Binding-site contacts:
Ligand atom NE contacts residue HIS209 of chain 1.A at 4.1 Å.
Ligand atom OXT contacts residue GLU203 of chain 1.A at 4.1 Å.
Ligand atom CG contacts residue HIS209 of chain 1.A at 4.2 Å.
Ligand atom NB contacts residue HIS209 of chain 1.A at 3.6 Å.
Ligand atom CG contacts residue TYR220 of chain 1.A at 4.0 Å (hydrophobic).
Ligand atom OE contacts residue TYR220 of chain 1.A at 3.8 Å.
Ligand atom C contacts residue GLU203 of chain 1.A at 3.5 Å.
Ligand atom N contacts residue GLU203 of chain 1.A at 2.8 Å (salt-bridge).
Ligand atom C contacts residue HIS209 of chain 1.A at 3.8 Å.
Ligand atom CG contacts residue MN1 of chain 1.Q at 3.2 Å.
Ligand atom NB contacts residue GLU203 of chain 1.A at 2.6 Å (salt-bridge).
Ligand atom CA contacts residue HIS209 of chain 1.A at 4.2 Å.
Ligand atom OE contacts residue TYR255 of chain 1.A at 3.1 Å (h-bond).
Ligand atom OXT contacts residue MN1 of chain 1.Q at 4.2 Å.
Ligand atom NE contacts residue TYR220 of chain 1.A at 3.4 Å (h-bond).
Ligand atom O contacts residue LYS259 of chain 1.A at 3.6 Å (salt-bridge).
Ligand atom O contacts residue MN1 of chain 1.Q at 2.2 Å.
Ligand atom CA contacts residue MN1 of chain 1.Q at 3.2 Å.
Ligand atom O contacts residue HIS209 of chain 1.A at 3.0 Å (h-bond).
Ligand atom N contacts residue MN1 of chain 1.Q at 4.2 Å.
Ligand atom O contacts residue GLU203 of chain 1.A at 3.2 Å (salt-bridge).
Ligand atom NB contacts residue GLN243 of chain 1.A at 3.5 Å (h-bond).
Ligand atom CG contacts residue GLU203 of chain 1.A at 3.4 Å.
Ligand atom NE contacts residue MET237 of chain 1.A at 3.7 Å.
Ligand atom C contacts residue MN1 of chain 1.Q at 3.0 Å.
Ligand atom CA contacts residue MET191 of chain 1.A at 4.0 Å (hydrophobic).
Ligand atom NE contacts residue GLU203 of chain 1.A at 3.5 Å (salt-bridge).
Ligand atom NB contacts residue MN1 of chain 1.Q at 2.3 Å.
Ligand atom OXT contacts residue LYS259 of chain 1.A at 3.3 Å (salt-bridge).
Ligand atom C contacts residue LYS259 of chain 1.A at 3.9 Å.
Ligand atom NE contacts residue MN1 of chain 1.Q at 3.3 Å.
Ligand atom OE contacts residue MET191 of chain 1.A at 3.9 Å.
Ligand atom N contacts residue MET191 of chain 1.A at 3.9 Å.
Ligand atom CA contacts residue LEU257 of chain 1.A at 3.9 Å (hydrophobic).
Ligand atom OE contacts residue LEU257 of chain 1.A at 4.1 Å.
Ligand atom CG contacts residue GLN243 of chain 1.A at 3.4 Å.
Ligand atom O contacts residue HIS205 of chain 1.A at 3.2 Å (h-bond).
Ligand atom CA contacts residue GLU203 of chain 1.A at 3.4 Å.
Ligand atom NE contacts residue GLN243 of chain 1.A at 2.5 Å (h-bond).
Ligand atom N contacts residue LEU199 of chain 1.A at 4.2 Å.

A small-molecule ligand and the protein it binds are described below.
Small molecule (SMILES): NC(=O)N[C@H](N)C(=O)O

Sequence of chain 1.A:
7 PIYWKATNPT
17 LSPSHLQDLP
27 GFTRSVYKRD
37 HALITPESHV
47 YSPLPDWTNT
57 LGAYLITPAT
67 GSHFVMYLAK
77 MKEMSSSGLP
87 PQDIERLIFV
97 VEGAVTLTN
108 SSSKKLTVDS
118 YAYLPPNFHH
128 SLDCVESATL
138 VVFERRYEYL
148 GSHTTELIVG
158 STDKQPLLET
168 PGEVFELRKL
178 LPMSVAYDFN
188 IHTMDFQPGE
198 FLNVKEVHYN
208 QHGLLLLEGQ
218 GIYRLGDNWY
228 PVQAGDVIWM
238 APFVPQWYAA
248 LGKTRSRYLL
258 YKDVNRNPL